Binding-site contacts:
Ligand atom CG2 contacts residue PHE76 of chain 10.B at 3.8 Å (hydrophobic).

Sequence of chain 10.B:
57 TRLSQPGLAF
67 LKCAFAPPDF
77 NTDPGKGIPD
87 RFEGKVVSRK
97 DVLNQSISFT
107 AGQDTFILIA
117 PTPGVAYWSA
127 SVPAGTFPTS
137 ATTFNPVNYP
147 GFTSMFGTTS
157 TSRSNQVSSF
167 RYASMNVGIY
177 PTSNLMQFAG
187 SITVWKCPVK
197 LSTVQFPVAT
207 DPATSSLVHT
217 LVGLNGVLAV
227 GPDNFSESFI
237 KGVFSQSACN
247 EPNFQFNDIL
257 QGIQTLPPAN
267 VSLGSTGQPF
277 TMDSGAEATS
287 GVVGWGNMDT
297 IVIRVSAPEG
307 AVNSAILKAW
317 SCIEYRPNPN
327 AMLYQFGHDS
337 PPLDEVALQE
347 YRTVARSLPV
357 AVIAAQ

This protein binds this small molecule.
Small molecule (SMILES): CC(C)[C@H](NC(=O)[C@H](CCCN=C(N)N)NC(=O)[C@@H](N)CCC(=O)O)C(=O)N[C@H](C=O)CCCCN